Binding-site contacts:
Ligand atom C45 contacts residue GLY47 of chain 1.Y at 3.9 Å.
Ligand atom C26 contacts residue THR1 of chain 1.Y at 2.5 Å.
Ligand atom C14 contacts residue THR21 of chain 1.Y at 3.9 Å.
Ligand atom C25 contacts residue GLY47 of chain 1.Y at 3.8 Å.
Ligand atom C27 contacts residue THR1 of chain 1.Y at 2.9 Å.
Ligand atom C29 contacts residue ALA20 of chain 1.Y at 3.7 Å (hydrophobic).
Ligand atom C12 contacts residue ASP126 of chain 1.Z at 3.7 Å.
Ligand atom C15 contacts residue THR21 of chain 1.Y at 3.7 Å.
Ligand atom C26 contacts residue GLY47 of chain 1.Y at 3.4 Å.
Ligand atom N24 contacts residue GLY47 of chain 1.Y at 2.9 Å (h-bond).
Ligand atom O31 contacts residue ALA49 of chain 1.Y at 3.0 Å (h-bond).
Ligand atom O43 contacts residue THR1 of chain 1.Y at 2.8 Å (h-bond).
Ligand atom O43 contacts residue SER131 of chain 1.Y at 2.9 Å (h-bond).
Ligand atom C30 contacts residue MET45 of chain 1.Y at 3.9 Å (hydrophobic).
Ligand atom C27 contacts residue GLY47 of chain 1.Y at 3.8 Å.
Ligand atom N24 contacts residue THR1 of chain 1.Y at 3.7 Å.
Ligand atom C7 contacts residue ASP126 of chain 1.Z at 3.9 Å.
Ligand atom N9 contacts residue ASP126 of chain 1.Z at 3.0 Å (salt-bridge).
Ligand atom C28 contacts residue ALA49 of chain 1.Y at 3.9 Å (hydrophobic).
Ligand atom C41 contacts residue THR1 of chain 1.Y at 1.4 Å.
Ligand atom O31 contacts residue GLY48 of chain 1.Y at 3.9 Å.
Ligand atom C29 contacts residue ALA49 of chain 1.Y at 3.9 Å (hydrophobic).
Ligand atom C10 contacts residue ASP126 of chain 1.Z at 3.8 Å.
Ligand atom C22 contacts residue THR21 of chain 1.Y at 3.8 Å.
Ligand atom C14 contacts residue ALA22 of chain 1.Y at 3.9 Å (hydrophobic).
Ligand atom O6 contacts residue ASP126 of chain 1.Z at 4.0 Å.
Ligand atom C22 contacts residue GLY47 of chain 1.Y at 3.7 Å.
Ligand atom C14 contacts residue ALA27 of chain 1.Y at 3.4 Å (hydrophobic).
Ligand atom C11 contacts residue ALA49 of chain 1.Y at 3.9 Å (hydrophobic).
Ligand atom C17 contacts residue GLY47 of chain 1.Y at 3.6 Å.
Ligand atom C11 contacts residue ASP126 of chain 1.Z at 3.6 Å.
Ligand atom O23 contacts residue THR21 of chain 1.Y at 2.8 Å (h-bond).
Ligand atom C10 contacts residue THR21 of chain 1.Y at 3.7 Å.
Ligand atom C25 contacts residue THR1 of chain 1.Y at 2.4 Å.
Ligand atom N16 contacts residue THR21 of chain 1.Y at 2.8 Å (h-bond).
Ligand atom O23 contacts residue ALA20 of chain 1.Y at 3.5 Å.
Ligand atom S42 contacts residue THR1 of chain 1.Y at 3.7 Å.
Ligand atom C18 contacts residue THR21 of chain 1.Y at 3.6 Å.
Ligand atom C27 contacts residue LYS33 of chain 1.Y at 4.0 Å.
Ligand atom C17 contacts residue THR21 of chain 1.Y at 3.5 Å.

This small molecule binds to this protein.
Small molecule (SMILES): CC(C)C[C@@H](CCS(C)(=O)=O)NC(=O)[C@H](CC(C)C)NC(=O)[C@H](CC(C)C)NC(=O)OCc1ccccc1

Sequence of chain 1.Y:
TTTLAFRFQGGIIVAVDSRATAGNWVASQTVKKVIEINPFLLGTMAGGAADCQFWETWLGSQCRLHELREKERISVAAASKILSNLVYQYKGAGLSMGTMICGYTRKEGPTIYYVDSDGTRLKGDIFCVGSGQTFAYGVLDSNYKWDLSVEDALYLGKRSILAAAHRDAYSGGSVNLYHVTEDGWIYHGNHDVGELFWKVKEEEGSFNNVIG

Sequence of chain 1.Z:
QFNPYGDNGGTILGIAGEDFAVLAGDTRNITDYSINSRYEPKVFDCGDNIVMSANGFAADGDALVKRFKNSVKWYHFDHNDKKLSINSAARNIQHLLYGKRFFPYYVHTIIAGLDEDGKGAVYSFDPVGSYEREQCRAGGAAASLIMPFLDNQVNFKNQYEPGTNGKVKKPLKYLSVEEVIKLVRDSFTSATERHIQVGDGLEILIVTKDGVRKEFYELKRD